The protein below binds the small molecule below.
Small molecule (SMILES): Nc1ncnc2c1ncn2[C@H]1C[C@H](O)[C@@H](COP(=O)(O)O)O1

Binding-site contacts:
Ligand atom N3 contacts residue PRO416 of chain 1.RA at 4.1 Å.
Ligand atom C8 contacts residue PRO416 of chain 1.RA at 4.5 Å (hydrophobic).
Ligand atom C2' contacts residue PRO416 of chain 1.RA at 4.5 Å (hydrophobic).
Ligand atom OP2 contacts residue ASP411 of chain 1.SA at 4.2 Å.
Ligand atom N6 contacts residue SER417 of chain 1.RA at 3.5 Å.
Ligand atom C2 contacts residue PRO416 of chain 1.RA at 4.2 Å (hydrophobic).
Ligand atom N1 contacts residue PRO205 of chain 1.RA at 4.0 Å.
Ligand atom P contacts residue DC1 of chain 1.QE at 1.6 Å.
Ligand atom N3 contacts residue PRO205 of chain 1.RA at 4.4 Å.
Ligand atom O5' contacts residue DC1 of chain 1.QE at 2.5 Å (h-bond).
Ligand atom N1 contacts residue PRO416 of chain 1.RA at 3.4 Å (h-bond).
Ligand atom C6 contacts residue PRO416 of chain 1.RA at 2.9 Å (hydrophobic).
Ligand atom N6 contacts residue ASN394 of chain 1.RA at 4.3 Å.
Ligand atom C6 contacts residue PRO205 of chain 1.RA at 3.9 Å (hydrophobic).
Ligand atom OP1 contacts residue DC1 of chain 1.QE at 2.5 Å (h-bond).
Ligand atom C4 contacts residue PRO416 of chain 1.RA at 4.0 Å (hydrophobic).
Ligand atom N7 contacts residue HIS415 of chain 1.RA at 3.0 Å (h-bond).
Ligand atom C8 contacts residue HIS415 of chain 1.RA at 3.3 Å.
Ligand atom N1 contacts residue GLY424 of chain 1.RA at 3.9 Å.
Ligand atom O4' contacts residue DC1 of chain 1.QE at 4.2 Å.
Ligand atom N9 contacts residue PRO416 of chain 1.RA at 4.3 Å.
Ligand atom C2 contacts residue PRO205 of chain 1.RA at 4.0 Å (hydrophobic).
Ligand atom C5' contacts residue DC1 of chain 1.QE at 3.8 Å.
Ligand atom N6 contacts residue PRO205 of chain 1.RA at 4.2 Å.
Ligand atom C5 contacts residue PRO416 of chain 1.RA at 3.2 Å (hydrophobic).
Ligand atom C5 contacts residue HIS415 of chain 1.RA at 4.3 Å.
Ligand atom N7 contacts residue PRO416 of chain 1.RA at 3.7 Å.
Ligand atom N6 contacts residue PRO416 of chain 1.RA at 2.8 Å (h-bond).
Ligand atom OP2 contacts residue DC1 of chain 1.QE at 2.5 Å (h-bond).
Ligand atom C5 contacts residue PRO205 of chain 1.RA at 4.2 Å (hydrophobic).
Ligand atom C2 contacts residue GLY424 of chain 1.RA at 4.1 Å.

Sequence of chain 1.SA:
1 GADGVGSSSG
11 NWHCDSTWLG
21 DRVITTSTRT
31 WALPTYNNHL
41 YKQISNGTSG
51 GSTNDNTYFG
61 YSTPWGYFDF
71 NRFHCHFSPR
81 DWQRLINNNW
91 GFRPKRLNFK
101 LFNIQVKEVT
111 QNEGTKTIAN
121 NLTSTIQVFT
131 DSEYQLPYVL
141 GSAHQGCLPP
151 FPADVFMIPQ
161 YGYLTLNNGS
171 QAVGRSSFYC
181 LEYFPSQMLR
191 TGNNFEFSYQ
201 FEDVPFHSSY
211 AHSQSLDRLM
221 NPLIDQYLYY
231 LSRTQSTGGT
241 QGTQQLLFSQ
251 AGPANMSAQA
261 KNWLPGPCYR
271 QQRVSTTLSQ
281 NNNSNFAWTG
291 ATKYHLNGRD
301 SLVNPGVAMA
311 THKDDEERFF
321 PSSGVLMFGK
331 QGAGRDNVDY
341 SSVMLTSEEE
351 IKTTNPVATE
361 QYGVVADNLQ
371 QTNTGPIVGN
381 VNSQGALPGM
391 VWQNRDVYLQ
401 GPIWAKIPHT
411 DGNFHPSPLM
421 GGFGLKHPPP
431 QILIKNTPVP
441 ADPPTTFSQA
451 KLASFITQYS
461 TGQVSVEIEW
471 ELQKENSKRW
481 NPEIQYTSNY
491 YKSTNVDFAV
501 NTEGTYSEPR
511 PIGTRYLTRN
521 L

Sequence of chain 1.RA:
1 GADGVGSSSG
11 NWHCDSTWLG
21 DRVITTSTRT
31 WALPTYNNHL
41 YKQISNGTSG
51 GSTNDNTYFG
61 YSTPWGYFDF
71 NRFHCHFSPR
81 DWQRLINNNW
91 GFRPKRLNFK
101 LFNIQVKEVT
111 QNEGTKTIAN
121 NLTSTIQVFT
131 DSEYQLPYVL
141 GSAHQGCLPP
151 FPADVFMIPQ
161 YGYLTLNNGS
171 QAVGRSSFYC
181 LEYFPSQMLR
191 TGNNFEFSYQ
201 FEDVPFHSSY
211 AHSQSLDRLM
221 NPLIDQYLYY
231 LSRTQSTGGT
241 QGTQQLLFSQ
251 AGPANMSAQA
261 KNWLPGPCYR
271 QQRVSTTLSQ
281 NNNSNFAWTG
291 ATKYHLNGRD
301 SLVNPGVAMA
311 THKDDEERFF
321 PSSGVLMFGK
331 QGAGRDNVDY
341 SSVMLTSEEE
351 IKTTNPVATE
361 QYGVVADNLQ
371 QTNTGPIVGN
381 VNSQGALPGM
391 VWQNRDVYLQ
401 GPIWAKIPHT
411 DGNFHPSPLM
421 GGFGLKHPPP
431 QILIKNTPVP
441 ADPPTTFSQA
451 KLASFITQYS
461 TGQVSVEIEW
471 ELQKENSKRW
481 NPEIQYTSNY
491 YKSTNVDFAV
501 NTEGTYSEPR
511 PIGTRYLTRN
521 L